Binding-site contacts:
Ligand atom O24 contacts residue TYR112 of chain 11.B at 3.8 Å.
Ligand atom N4 contacts residue LEU240 of chain 11.B at 3.3 Å.
Ligand atom C26 contacts residue LYS113 of chain 11.B at 3.7 Å.
Ligand atom C10 contacts residue MET132 of chain 11.B at 3.7 Å (hydrophobic).
Ligand atom C20 contacts residue PHE237 of chain 11.B at 3.4 Å (hydrophobic).
Ligand atom C19 contacts residue PHE237 of chain 11.B at 3.5 Å (hydrophobic).
Ligand atom N3 contacts residue LEU240 of chain 11.B at 3.4 Å.
Ligand atom O25 contacts residue TYR112 of chain 11.B at 3.4 Å.
Ligand atom C27 contacts residue ASP236 of chain 11.B at 3.6 Å.
Ligand atom C13 contacts residue PHE237 of chain 11.B at 3.7 Å (hydrophobic).
Ligand atom O25 contacts residue THR111 of chain 11.B at 3.4 Å (h-bond).
Ligand atom C7 contacts residue VAL196 of chain 11.B at 3.5 Å (hydrophobic).
Ligand atom C8 contacts residue VAL196 of chain 11.B at 3.7 Å (hydrophobic).
Ligand atom C12 contacts residue VAL199 of chain 11.B at 3.7 Å (hydrophobic).
Ligand atom C21 contacts residue PHE237 of chain 11.B at 3.7 Å (hydrophobic).
Ligand atom C14 contacts residue MET132 of chain 11.B at 3.5 Å (hydrophobic).
Ligand atom N6 contacts residue VAL196 of chain 11.B at 3.8 Å.
Ligand atom C23 contacts residue PHE237 of chain 11.B at 3.8 Å (hydrophobic).
Ligand atom C8 contacts residue TYR159 of chain 11.B at 3.5 Å (hydrophobic).
Ligand atom C4 contacts residue TYR159 of chain 11.B at 3.7 Å (hydrophobic).
Ligand atom C1 contacts residue ILE157 of chain 11.B at 3.4 Å (hydrophobic).
Ligand atom C21 contacts residue TYR112 of chain 11.B at 3.4 Å (hydrophobic).
Ligand atom C3 contacts residue ALA24 of chain 11.D at 3.5 Å (hydrophobic).
Ligand atom C11 contacts residue LEU134 of chain 11.B at 3.8 Å (hydrophobic).
Ligand atom C20 contacts residue TYR112 of chain 11.B at 3.4 Å (hydrophobic).
Ligand atom O16 contacts residue MET132 of chain 11.B at 3.6 Å.
Ligand atom C18 contacts residue PHE237 of chain 11.B at 3.8 Å (hydrophobic).
Ligand atom C7 contacts residue TYR159 of chain 11.B at 3.7 Å (hydrophobic).
Ligand atom C3 contacts residue PRO181 of chain 11.B at 3.7 Å (hydrophobic).
Ligand atom C26 contacts residue THR111 of chain 11.B at 3.6 Å.
Ligand atom C14 contacts residue VAL199 of chain 11.B at 3.8 Å (hydrophobic).
Ligand atom C3 contacts residue TYR159 of chain 11.B at 3.7 Å (hydrophobic).
Ligand atom C15 contacts residue MET132 of chain 11.B at 3.6 Å (hydrophobic).
Ligand atom C5 contacts residue TYR159 of chain 11.B at 3.7 Å (hydrophobic).
Ligand atom C4 contacts residue ALA24 of chain 11.D at 3.5 Å (hydrophobic).
Ligand atom C4 contacts residue ILE194 of chain 11.B at 3.8 Å (hydrophobic).
Ligand atom C5 contacts residue ILE194 of chain 11.B at 3.8 Å (hydrophobic).
Ligand atom C1 contacts residue ILE183 of chain 11.B at 3.5 Å (hydrophobic).
Ligand atom C13 contacts residue MET132 of chain 11.B at 3.8 Å (hydrophobic).
Ligand atom C23 contacts residue TYR112 of chain 11.B at 3.3 Å (hydrophobic).

Sequence of chain 11.B:
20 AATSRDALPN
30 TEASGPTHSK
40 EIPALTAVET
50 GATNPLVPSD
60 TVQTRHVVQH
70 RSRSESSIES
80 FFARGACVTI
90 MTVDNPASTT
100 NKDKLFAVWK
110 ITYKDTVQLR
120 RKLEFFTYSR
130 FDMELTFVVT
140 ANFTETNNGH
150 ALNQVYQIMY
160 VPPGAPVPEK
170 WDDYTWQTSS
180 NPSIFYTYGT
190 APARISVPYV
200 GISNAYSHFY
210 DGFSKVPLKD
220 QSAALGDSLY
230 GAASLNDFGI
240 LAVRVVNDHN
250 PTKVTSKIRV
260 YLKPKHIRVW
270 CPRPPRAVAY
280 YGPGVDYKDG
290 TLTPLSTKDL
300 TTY

Sequence of chain 11.D:
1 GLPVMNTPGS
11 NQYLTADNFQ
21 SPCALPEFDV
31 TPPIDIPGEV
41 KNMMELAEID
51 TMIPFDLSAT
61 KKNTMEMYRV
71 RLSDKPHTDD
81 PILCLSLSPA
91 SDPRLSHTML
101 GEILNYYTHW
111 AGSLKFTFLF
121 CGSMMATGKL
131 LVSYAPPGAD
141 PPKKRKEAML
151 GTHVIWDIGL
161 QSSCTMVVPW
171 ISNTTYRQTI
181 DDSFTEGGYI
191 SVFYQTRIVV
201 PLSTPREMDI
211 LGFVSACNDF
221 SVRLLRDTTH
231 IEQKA

A small-molecule ligand and the protein it binds are described below.
Small molecule (SMILES): CCOC(=O)c1ccc(OCCCCC2CCN(c3ccc(C)nn3)CC2)cc1